This small molecule binds to this protein.
Small molecule (SMILES): O=C(CO)[C@@H](O)[C@H](O)[C@H](O)COP(=O)(O)O

Sequence of chain 1.A:
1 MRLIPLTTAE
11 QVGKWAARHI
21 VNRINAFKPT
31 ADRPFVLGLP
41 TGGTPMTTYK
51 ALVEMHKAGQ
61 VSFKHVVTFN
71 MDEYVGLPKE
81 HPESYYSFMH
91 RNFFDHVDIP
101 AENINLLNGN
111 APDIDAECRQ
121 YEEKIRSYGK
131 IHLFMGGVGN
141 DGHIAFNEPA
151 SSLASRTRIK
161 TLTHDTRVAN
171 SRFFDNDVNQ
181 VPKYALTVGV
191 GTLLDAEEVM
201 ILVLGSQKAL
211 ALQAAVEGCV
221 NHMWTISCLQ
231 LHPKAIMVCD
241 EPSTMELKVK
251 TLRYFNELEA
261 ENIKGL

Binding-site contacts:
Ligand atom O1P contacts residue GLY43 of chain 1.A at 3.0 Å (h-bond).
Ligand atom C5 contacts residue VAL138 of chain 1.A at 3.6 Å (hydrophobic).
Ligand atom C3 contacts residue ALA145 of chain 1.A at 3.6 Å (hydrophobic).
Ligand atom C2 contacts residue ASP72 of chain 1.A at 3.6 Å.
Ligand atom O1P contacts residue ARG172 of chain 1.A at 3.5 Å (salt-bridge).
Ligand atom C2 contacts residue MET71 of chain 1.A at 3.3 Å (hydrophobic).
Ligand atom O2P contacts residue LYS208 of chain 1.A at 2.9 Å (salt-bridge).
Ligand atom O2 contacts residue MET71 of chain 1.A at 2.8 Å.
Ligand atom C6 contacts residue VAL138 of chain 1.A at 3.3 Å (hydrophobic).
Ligand atom O2 contacts residue ALA145 of chain 1.A at 3.1 Å.
Ligand atom O3P contacts residue GLY43 of chain 1.A at 3.4 Å (h-bond).
Ligand atom O3 contacts residue ALA145 of chain 1.A at 2.7 Å (h-bond).
Ligand atom P contacts residue THR44 of chain 1.A at 3.6 Å.
Ligand atom O3P contacts residue THR44 of chain 1.A at 2.5 Å (h-bond).
Ligand atom C1 contacts residue THR41 of chain 1.A at 3.4 Å.
Ligand atom O5 contacts residue GLY139 of chain 1.A at 3.9 Å.
Ligand atom O1 contacts residue THR41 of chain 1.A at 2.8 Å (h-bond).
Ligand atom C6 contacts residue LYS208 of chain 1.A at 3.7 Å.
Ligand atom C3 contacts residue MET71 of chain 1.A at 3.9 Å (hydrophobic).
Ligand atom C5 contacts residue HIS143 of chain 1.A at 3.7 Å.
Ligand atom O1 contacts residue TYR85 of chain 1.A at 4.1 Å.
Ligand atom P contacts residue GLY43 of chain 1.A at 3.8 Å.
Ligand atom O3 contacts residue HIS143 of chain 1.A at 3.0 Å.
Ligand atom O1P contacts residue GLY42 of chain 1.A at 3.4 Å.
Ligand atom O2P contacts residue THR44 of chain 1.A at 3.7 Å.
Ligand atom P contacts residue LYS208 of chain 1.A at 3.9 Å.
Ligand atom C1 contacts residue ASP72 of chain 1.A at 4.1 Å.
Ligand atom C2 contacts residue ALA145 of chain 1.A at 3.9 Å (hydrophobic).
Ligand atom C1 contacts residue MET71 of chain 1.A at 3.5 Å (hydrophobic).
Ligand atom O4 contacts residue THR41 of chain 1.A at 4.0 Å.
Ligand atom O1 contacts residue PRO40 of chain 1.A at 4.1 Å.
Ligand atom C5 contacts residue GLY139 of chain 1.A at 3.9 Å.
Ligand atom O4 contacts residue VAL138 of chain 1.A at 3.9 Å.
Ligand atom O5 contacts residue HIS143 of chain 1.A at 2.7 Å (h-bond).
Ligand atom O1 contacts residue MET71 of chain 1.A at 3.6 Å.
Ligand atom O2P contacts residue ARG172 of chain 1.A at 3.9 Å.
Ligand atom O3P contacts residue GLY42 of chain 1.A at 3.9 Å.
Ligand atom O4 contacts residue GLY137 of chain 1.A at 3.3 Å.
Ligand atom O2 contacts residue ASP72 of chain 1.A at 2.5 Å (salt-bridge).
Ligand atom O1 contacts residue ASP72 of chain 1.A at 3.0 Å (salt-bridge).